Sequence of chain 1.A:
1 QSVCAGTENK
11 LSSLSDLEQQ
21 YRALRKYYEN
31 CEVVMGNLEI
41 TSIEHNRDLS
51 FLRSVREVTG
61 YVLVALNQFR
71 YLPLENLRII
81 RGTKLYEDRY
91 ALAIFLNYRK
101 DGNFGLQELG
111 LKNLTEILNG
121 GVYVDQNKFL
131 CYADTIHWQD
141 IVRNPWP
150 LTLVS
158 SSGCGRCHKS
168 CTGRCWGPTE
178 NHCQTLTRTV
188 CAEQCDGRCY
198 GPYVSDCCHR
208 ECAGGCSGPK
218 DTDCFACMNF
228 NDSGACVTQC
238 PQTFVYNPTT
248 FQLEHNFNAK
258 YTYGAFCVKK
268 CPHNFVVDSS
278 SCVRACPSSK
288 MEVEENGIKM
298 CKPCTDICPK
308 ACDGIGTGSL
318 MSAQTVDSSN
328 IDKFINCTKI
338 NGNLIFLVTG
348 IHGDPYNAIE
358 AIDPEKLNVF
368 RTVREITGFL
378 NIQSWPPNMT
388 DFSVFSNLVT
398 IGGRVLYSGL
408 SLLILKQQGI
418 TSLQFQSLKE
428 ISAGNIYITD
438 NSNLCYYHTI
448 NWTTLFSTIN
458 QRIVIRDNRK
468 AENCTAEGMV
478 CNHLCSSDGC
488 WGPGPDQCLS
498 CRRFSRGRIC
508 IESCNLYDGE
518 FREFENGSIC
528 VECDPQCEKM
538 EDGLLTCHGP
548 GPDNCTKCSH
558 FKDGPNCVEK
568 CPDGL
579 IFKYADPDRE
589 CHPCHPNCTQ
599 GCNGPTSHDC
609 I

Binding-site contacts:
Ligand atom C2 contacts residue ASN470 of chain 1.A at 2.5 Å.
Ligand atom C8 contacts residue GLU474 of chain 1.A at 3.3 Å.
Ligand atom C6 contacts residue ARG466 of chain 1.A at 3.9 Å.
Ligand atom C8 contacts residue ASN470 of chain 1.A at 4.4 Å.
Ligand atom N2 contacts residue GLU474 of chain 1.A at 3.0 Å (salt-bridge).
Ligand atom C1 contacts residue ASN470 of chain 1.A at 1.5 Å.
Ligand atom C1 contacts residue GLU474 of chain 1.A at 4.1 Å.
Ligand atom O5 contacts residue ARG466 of chain 1.A at 3.9 Å.
Ligand atom C4 contacts residue ASN470 of chain 1.A at 4.3 Å.
Ligand atom C3 contacts residue ASN470 of chain 1.A at 3.8 Å.
Ligand atom O5 contacts residue ASN470 of chain 1.A at 2.4 Å (h-bond).
Ligand atom C5 contacts residue ARG466 of chain 1.A at 4.3 Å.
Ligand atom C2 contacts residue GLU474 of chain 1.A at 4.0 Å.
Ligand atom C7 contacts residue ASN470 of chain 1.A at 3.3 Å.
Ligand atom C3 contacts residue GLU474 of chain 1.A at 4.1 Å.
Ligand atom O7 contacts residue ASN470 of chain 1.A at 3.1 Å (h-bond).
Ligand atom N2 contacts residue ASN470 of chain 1.A at 2.8 Å (h-bond).
Ligand atom C5 contacts residue ASN470 of chain 1.A at 3.7 Å.
Ligand atom C7 contacts residue GLU474 of chain 1.A at 3.6 Å.

This small molecule binds to this protein.
Small molecule (SMILES): CC(=O)N[C@@H]1[C@@H](O)[C@H](O)[C@@H](CO)O[C@H]1O